A protein and the small-molecule ligand that binds it are described below.
Small molecule (SMILES): CCc1c(C)[nH]c(=O)c(I)c1Oc1cccc(C=CC#N)c1

Binding-site contacts:
Ligand atom C22 contacts residue LEU100 of chain 1.A at 3.5 Å (hydrophobic).
Ligand atom C24 contacts residue TRP229 of chain 1.A at 3.8 Å (hydrophobic).
Ligand atom C61 contacts residue LEU100 of chain 1.A at 4.0 Å (hydrophobic).
Ligand atom O13 contacts residue LYS103 of chain 1.A at 3.8 Å.
Ligand atom C51 contacts residue TYR318 of chain 1.A at 3.4 Å (hydrophobic).
Ligand atom C51 contacts residue LEU100 of chain 1.A at 3.7 Å (hydrophobic).
Ligand atom C25 contacts residue TYR188 of chain 1.A at 3.3 Å (hydrophobic).
Ligand atom C27 contacts residue TYR188 of chain 1.A at 3.3 Å (hydrophobic).
Ligand atom C61 contacts residue TYR318 of chain 1.A at 3.7 Å (hydrophobic).
Ligand atom N14 contacts residue LEU100 of chain 1.A at 3.9 Å.
Ligand atom C23 contacts residue LEU100 of chain 1.A at 4.0 Å (hydrophobic).
Ligand atom I12 contacts residue GLY190 of chain 1.A at 3.6 Å.
Ligand atom N14 contacts residue LYS101 of chain 1.A at 2.9 Å (salt-bridge).
Ligand atom C23 contacts residue TYR188 of chain 1.A at 3.9 Å (hydrophobic).
Ligand atom C25 contacts residue LEU234 of chain 1.A at 3.8 Å (hydrophobic).
Ligand atom C24 contacts residue TYR188 of chain 1.A at 3.2 Å (hydrophobic).
Ligand atom C12 contacts residue VAL106 of chain 1.A at 3.8 Å (hydrophobic).
Ligand atom C27 contacts residue VAL108 of chain 1.A at 3.8 Å (hydrophobic).
Ligand atom I12 contacts residue VAL189 of chain 1.A at 3.8 Å.
Ligand atom C15 contacts residue LEU100 of chain 1.A at 3.8 Å (hydrophobic).
Ligand atom I12 contacts residue TYR188 of chain 1.A at 3.6 Å.
Ligand atom C15 contacts residue LYS101 of chain 1.A at 3.6 Å.
Ligand atom C51 contacts residue LYS101 of chain 1.A at 3.4 Å.
Ligand atom C24 contacts residue LEU234 of chain 1.A at 3.5 Å (hydrophobic).
Ligand atom C13 contacts residue LYS101 of chain 1.A at 3.8 Å.
Ligand atom C28 contacts residue PHE227 of chain 1.A at 3.4 Å (hydrophobic).
Ligand atom C26 contacts residue TYR188 of chain 1.A at 3.7 Å (hydrophobic).
Ligand atom I12 contacts residue VAL106 of chain 1.A at 3.9 Å.
Ligand atom C29 contacts residue PHE227 of chain 1.A at 3.4 Å (hydrophobic).
Ligand atom N29 contacts residue PHE227 of chain 1.A at 3.8 Å.
Ligand atom C22 contacts residue LEU234 of chain 1.A at 4.0 Å (hydrophobic).
Ligand atom O13 contacts residue LYS101 of chain 1.A at 3.9 Å.
Ligand atom O11 contacts residue VAL106 of chain 1.A at 3.1 Å.
Ligand atom C28 contacts residue TRP229 of chain 1.A at 3.9 Å (hydrophobic).
Ligand atom C11 contacts residue VAL106 of chain 1.A at 3.7 Å (hydrophobic).
Ligand atom C16 contacts residue LEU100 of chain 1.A at 3.9 Å (hydrophobic).
Ligand atom C23 contacts residue LEU234 of chain 1.A at 3.6 Å (hydrophobic).
Ligand atom N29 contacts residue TRP229 of chain 1.A at 3.6 Å.
Ligand atom C62 contacts residue HIS235 of chain 1.A at 3.8 Å.
Ligand atom C29 contacts residue TRP229 of chain 1.A at 3.5 Å (hydrophobic).

Sequence of chain 1.A:
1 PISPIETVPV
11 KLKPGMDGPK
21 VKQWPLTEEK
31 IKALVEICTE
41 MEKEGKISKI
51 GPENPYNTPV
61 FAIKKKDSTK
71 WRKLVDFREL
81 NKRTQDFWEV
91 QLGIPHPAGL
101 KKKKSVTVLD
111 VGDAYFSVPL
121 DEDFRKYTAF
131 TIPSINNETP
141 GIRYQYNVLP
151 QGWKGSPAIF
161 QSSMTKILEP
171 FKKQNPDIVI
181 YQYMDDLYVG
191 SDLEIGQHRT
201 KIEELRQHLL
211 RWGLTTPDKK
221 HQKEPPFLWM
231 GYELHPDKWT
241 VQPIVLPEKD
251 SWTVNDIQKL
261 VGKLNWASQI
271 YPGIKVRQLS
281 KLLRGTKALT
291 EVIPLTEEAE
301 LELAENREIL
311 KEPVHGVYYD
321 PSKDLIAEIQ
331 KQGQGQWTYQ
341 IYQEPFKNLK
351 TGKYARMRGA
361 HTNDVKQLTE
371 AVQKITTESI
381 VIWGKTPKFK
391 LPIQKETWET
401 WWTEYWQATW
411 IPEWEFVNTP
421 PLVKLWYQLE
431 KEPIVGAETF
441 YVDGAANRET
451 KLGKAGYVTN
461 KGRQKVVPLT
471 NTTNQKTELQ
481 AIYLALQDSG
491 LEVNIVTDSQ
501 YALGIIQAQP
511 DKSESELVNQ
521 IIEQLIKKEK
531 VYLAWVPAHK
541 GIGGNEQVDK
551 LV